A protein and the small-molecule ligand that binds it are described below.
Small molecule (SMILES): CC(=O)N[C@H]1[C@H](O[C@H]2[C@H](O)[C@@H](NC(C)=O)CO[C@@H]2CO)O[C@H](CO)[C@@H](O)[C@@H]1O

Binding-site contacts:
Ligand atom C4 contacts residue ASN451 of chain 1.C at 4.3 Å.
Ligand atom O4 contacts residue TYR541 of chain 1.C at 3.9 Å.
Ligand atom C3 contacts residue ASN451 of chain 1.C at 3.7 Å.
Ligand atom O5 contacts residue ASN451 of chain 1.C at 2.5 Å (h-bond).
Ligand atom C5 contacts residue TYR541 of chain 1.C at 4.0 Å (hydrophobic).
Ligand atom C8 contacts residue TRP523 of chain 1.C at 3.8 Å (hydrophobic).
Ligand atom C1 contacts residue TYR541 of chain 1.C at 4.0 Å (hydrophobic).
Ligand atom N2 contacts residue ASN451 of chain 1.C at 2.6 Å (h-bond).
Ligand atom C2 contacts residue ASN451 of chain 1.C at 2.4 Å.
Ligand atom C7 contacts residue TRP523 of chain 1.C at 4.5 Å (hydrophobic).
Ligand atom O7 contacts residue ASN451 of chain 1.C at 4.4 Å.
Ligand atom O5 contacts residue TYR541 of chain 1.C at 4.4 Å.
Ligand atom C1 contacts residue ASN451 of chain 1.C at 1.5 Å.
Ligand atom C8 contacts residue GLN412 of chain 1.C at 3.4 Å.
Ligand atom C5 contacts residue ASN451 of chain 1.C at 3.7 Å.
Ligand atom C7 contacts residue ASN451 of chain 1.C at 3.7 Å.
Ligand atom N2 contacts residue TRP523 of chain 1.C at 4.2 Å.

Sequence of chain 1.C:
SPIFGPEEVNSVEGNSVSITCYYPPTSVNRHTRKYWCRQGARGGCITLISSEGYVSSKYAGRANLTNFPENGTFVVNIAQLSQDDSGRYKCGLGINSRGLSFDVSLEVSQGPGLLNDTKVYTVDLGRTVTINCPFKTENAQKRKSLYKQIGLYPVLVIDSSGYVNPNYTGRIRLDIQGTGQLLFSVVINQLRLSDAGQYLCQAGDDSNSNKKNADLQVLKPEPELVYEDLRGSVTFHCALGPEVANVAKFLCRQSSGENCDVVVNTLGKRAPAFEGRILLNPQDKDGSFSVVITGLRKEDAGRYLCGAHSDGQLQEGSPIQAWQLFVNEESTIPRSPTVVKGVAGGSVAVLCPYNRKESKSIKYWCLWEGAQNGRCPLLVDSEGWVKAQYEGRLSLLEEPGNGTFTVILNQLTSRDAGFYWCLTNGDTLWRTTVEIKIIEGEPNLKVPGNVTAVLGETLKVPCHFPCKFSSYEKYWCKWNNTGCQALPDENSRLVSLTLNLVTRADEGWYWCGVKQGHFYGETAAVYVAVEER